This protein binds this small molecule.
Small molecule (SMILES): O=C1CC[C@@H](NC(=O)c2cscn2)CN1

Sequence of chain 1.A:
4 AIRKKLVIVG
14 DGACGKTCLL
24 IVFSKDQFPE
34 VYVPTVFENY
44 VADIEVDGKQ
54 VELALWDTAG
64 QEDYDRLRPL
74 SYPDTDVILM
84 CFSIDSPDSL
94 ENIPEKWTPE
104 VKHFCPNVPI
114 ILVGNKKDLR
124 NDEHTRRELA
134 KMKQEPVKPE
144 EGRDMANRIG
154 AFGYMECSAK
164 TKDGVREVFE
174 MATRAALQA

Binding-site contacts:
Ligand atom N09 contacts residue ALA45 of chain 1.A at 3.6 Å.
Ligand atom O08 contacts residue ALA45 of chain 1.A at 3.6 Å.
Ligand atom C05 contacts residue PHE26 of chain 1.A at 3.5 Å (hydrophobic).
Ligand atom S13 contacts residue ASP29 of chain 1.A at 3.4 Å (salt-bridge).
Ligand atom S13 contacts residue VAL168 of chain 1.A at 4.2 Å.
Ligand atom C05 contacts residue SER27 of chain 1.A at 3.6 Å.
Ligand atom O01 contacts residue PHE26 of chain 1.A at 3.9 Å.
Ligand atom C06 contacts residue TYR43 of chain 1.A at 3.3 Å (hydrophobic).
Ligand atom C02 contacts residue PHE26 of chain 1.A at 3.6 Å (hydrophobic).
Ligand atom C14 contacts residue VAL25 of chain 1.A at 3.5 Å (hydrophobic).
Ligand atom O08 contacts residue TYR43 of chain 1.A at 3.8 Å.
Ligand atom N15 contacts residue PHE26 of chain 1.A at 3.2 Å (h-bond).
Ligand atom N09 contacts residue ASP46 of chain 1.A at 3.1 Å (salt-bridge).
Ligand atom S13 contacts residue ARG169 of chain 1.A at 3.8 Å.
Ligand atom C14 contacts residue ASP29 of chain 1.A at 3.1 Å.
Ligand atom N15 contacts residue VAL25 of chain 1.A at 3.6 Å.
Ligand atom C07 contacts residue ASP46 of chain 1.A at 3.8 Å.
Ligand atom C12 contacts residue ARG169 of chain 1.A at 3.6 Å.
Ligand atom C10 contacts residue ALA45 of chain 1.A at 4.2 Å (hydrophobic).
Ligand atom C14 contacts residue PHE26 of chain 1.A at 3.8 Å (hydrophobic).
Ligand atom O08 contacts residue ASP46 of chain 1.A at 3.2 Å (salt-bridge).
Ligand atom C07 contacts residue TYR43 of chain 1.A at 4.0 Å (hydrophobic).
Ligand atom C06 contacts residue SER27 of chain 1.A at 3.4 Å.
Ligand atom C07 contacts residue ALA45 of chain 1.A at 3.9 Å (hydrophobic).
Ligand atom S13 contacts residue LYS165 of chain 1.A at 4.2 Å.
Ligand atom C11 contacts residue PHE26 of chain 1.A at 3.8 Å (hydrophobic).
Ligand atom C10 contacts residue PHE26 of chain 1.A at 3.4 Å (hydrophobic).
Ligand atom C10 contacts residue ASP46 of chain 1.A at 4.2 Å.
Ligand atom N03 contacts residue ASP29 of chain 1.A at 3.7 Å.
Ligand atom C11 contacts residue ASP29 of chain 1.A at 3.1 Å.
Ligand atom C12 contacts residue ASP29 of chain 1.A at 3.3 Å.
Ligand atom N15 contacts residue ASP29 of chain 1.A at 3.0 Å (salt-bridge).
Ligand atom C04 contacts residue PHE26 of chain 1.A at 3.6 Å (hydrophobic).
Ligand atom C06 contacts residue PHE26 of chain 1.A at 4.2 Å (hydrophobic).
Ligand atom C14 contacts residue VAL168 of chain 1.A at 4.0 Å (hydrophobic).
Ligand atom N03 contacts residue PHE26 of chain 1.A at 2.9 Å (h-bond).
Ligand atom C02 contacts residue ASP29 of chain 1.A at 3.9 Å.
Ligand atom C14 contacts residue LYS165 of chain 1.A at 4.1 Å.
Ligand atom N09 contacts residue PHE26 of chain 1.A at 4.4 Å.
Ligand atom C05 contacts residue ASP29 of chain 1.A at 4.3 Å.